The small molecule below binds the protein below.
Small molecule (SMILES): Nc1ncnc2c1ncn2[C@@H]1O[C@H](CO[P](=O)(O)OS(=O)(=O)O)[C@@H](O)[C@H]1O

Binding-site contacts:
Ligand atom N3 contacts residue ILE85 of chain 1.A at 3.7 Å.
Ligand atom O3B contacts residue ILE85 of chain 1.A at 3.8 Å.
Ligand atom O4' contacts residue PHE54 of chain 1.A at 3.4 Å.
Ligand atom O2B contacts residue ASN62 of chain 1.A at 2.8 Å (h-bond).
Ligand atom O2B contacts residue ARG45 of chain 1.A at 3.1 Å (salt-bridge).
Ligand atom C2 contacts residue ILE85 of chain 1.A at 3.7 Å (hydrophobic).
Ligand atom O1B contacts residue ASN62 of chain 1.A at 3.7 Å.
Ligand atom N1 contacts residue ARG59 of chain 1.A at 2.7 Å (salt-bridge).
Ligand atom N9 contacts residue PHE54 of chain 1.A at 3.8 Å.
Ligand atom O2' contacts residue LEU126 of chain 1.A at 2.9 Å.
Ligand atom N1 contacts residue GLY137 of chain 1.A at 3.8 Å.
Ligand atom N7 contacts residue PHE54 of chain 1.A at 3.8 Å.
Ligand atom O3A contacts residue PHE54 of chain 1.A at 3.7 Å.
Ligand atom C2 contacts residue THR139 of chain 1.A at 3.3 Å.
Ligand atom O2A contacts residue ASN62 of chain 1.A at 3.1 Å (h-bond).
Ligand atom O5' contacts residue PHE54 of chain 1.A at 3.4 Å.
Ligand atom N3 contacts residue PHE138 of chain 1.A at 3.5 Å.
Ligand atom C2 contacts residue PHE138 of chain 1.A at 3.7 Å (hydrophobic).
Ligand atom N6 contacts residue ARG59 of chain 1.A at 3.4 Å (salt-bridge).
Ligand atom C2 contacts residue ARG59 of chain 1.A at 3.5 Å.
Ligand atom C4 contacts residue PHE54 of chain 1.A at 3.7 Å (hydrophobic).
Ligand atom C5' contacts residue ILE85 of chain 1.A at 3.7 Å (hydrophobic).
Ligand atom N1 contacts residue PHE138 of chain 1.A at 3.5 Å.
Ligand atom O3' contacts residue SER14 of chain 1.A at 3.8 Å.
Ligand atom O1A contacts residue ILE85 of chain 1.A at 2.9 Å (h-bond).
Ligand atom O2A contacts residue ARG45 of chain 1.A at 2.8 Å (salt-bridge).
Ligand atom O1B contacts residue ILE85 of chain 1.A at 3.5 Å (h-bond).
Ligand atom O3B contacts residue PRO87 of chain 1.A at 3.1 Å.
Ligand atom N6 contacts residue GLY137 of chain 1.A at 3.2 Å (h-bond).
Ligand atom C6 contacts residue ARG59 of chain 1.A at 3.3 Å.
Ligand atom O3B contacts residue ARG59 of chain 1.A at 2.8 Å (salt-bridge).
Ligand atom O3' contacts residue LYS124 of chain 1.A at 3.8 Å.
Ligand atom O2A contacts residue PHE84 of chain 1.A at 3.4 Å.
Ligand atom N1 contacts residue THR139 of chain 1.A at 3.5 Å (h-bond).
Ligand atom O1B contacts residue SER86 of chain 1.A at 2.9 Å (h-bond).
Ligand atom C4 contacts residue PHE138 of chain 1.A at 3.6 Å (hydrophobic).
Ligand atom C6 contacts residue PHE138 of chain 1.A at 3.6 Å (hydrophobic).
Ligand atom C8 contacts residue PHE54 of chain 1.A at 3.7 Å (hydrophobic).
Ligand atom C5 contacts residue PHE54 of chain 1.A at 3.8 Å (hydrophobic).
Ligand atom O1A contacts residue PHE84 of chain 1.A at 3.4 Å.

Sequence of chain 1.A:
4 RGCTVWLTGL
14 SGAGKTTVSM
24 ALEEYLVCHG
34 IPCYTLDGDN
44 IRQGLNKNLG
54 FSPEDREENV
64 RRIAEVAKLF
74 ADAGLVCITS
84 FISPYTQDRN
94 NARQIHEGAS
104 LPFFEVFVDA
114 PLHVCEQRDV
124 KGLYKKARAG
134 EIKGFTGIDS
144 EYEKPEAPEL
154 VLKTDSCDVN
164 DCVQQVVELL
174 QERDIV